Sequence of chain 36.F:
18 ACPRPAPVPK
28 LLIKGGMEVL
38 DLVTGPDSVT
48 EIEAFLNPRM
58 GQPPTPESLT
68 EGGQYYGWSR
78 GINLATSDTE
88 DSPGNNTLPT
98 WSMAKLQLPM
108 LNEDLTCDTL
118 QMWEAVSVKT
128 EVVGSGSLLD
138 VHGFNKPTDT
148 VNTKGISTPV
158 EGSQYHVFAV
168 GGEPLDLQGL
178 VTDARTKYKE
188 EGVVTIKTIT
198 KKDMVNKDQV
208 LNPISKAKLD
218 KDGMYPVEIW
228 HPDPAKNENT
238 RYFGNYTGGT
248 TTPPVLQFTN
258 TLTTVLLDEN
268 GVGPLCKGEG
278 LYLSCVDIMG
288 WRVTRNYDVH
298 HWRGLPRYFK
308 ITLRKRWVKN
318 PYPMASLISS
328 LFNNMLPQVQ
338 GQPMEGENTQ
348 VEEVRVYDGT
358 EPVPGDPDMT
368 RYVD

This protein binds this small molecule.
Small molecule (SMILES): CC(=O)N[C@H]1[C@H]([C@H](O)[C@H](O)CO)O[C@@](O[C@H]2[C@@H](O)[C@@H](CO)O[C@@H](O[C@H]3[C@H](O)[C@@H](O)[C@H](O)O[C@@H]3CO)[C@@H]2O)(C(=O)O)C[C@@H]1O

Sequence of chain 37.F:
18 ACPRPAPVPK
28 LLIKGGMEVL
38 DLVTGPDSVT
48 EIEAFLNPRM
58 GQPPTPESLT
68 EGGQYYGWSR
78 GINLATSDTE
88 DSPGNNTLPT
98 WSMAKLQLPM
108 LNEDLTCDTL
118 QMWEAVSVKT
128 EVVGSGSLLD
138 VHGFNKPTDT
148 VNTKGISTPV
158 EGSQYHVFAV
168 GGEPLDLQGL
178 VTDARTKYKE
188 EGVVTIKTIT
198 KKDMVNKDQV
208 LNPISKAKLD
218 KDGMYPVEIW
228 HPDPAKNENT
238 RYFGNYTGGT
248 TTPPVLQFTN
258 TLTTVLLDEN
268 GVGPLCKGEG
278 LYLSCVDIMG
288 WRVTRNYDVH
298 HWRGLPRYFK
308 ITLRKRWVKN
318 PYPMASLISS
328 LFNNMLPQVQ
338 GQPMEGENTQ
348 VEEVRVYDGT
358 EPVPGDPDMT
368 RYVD

Binding-site contacts:
Ligand atom O10 contacts residue THR291 of chain 37.F at 3.7 Å.
Ligand atom C4 contacts residue VAL296 of chain 37.F at 4.3 Å (hydrophobic).
Ligand atom C4 contacts residue TYR72 of chain 37.F at 3.5 Å (hydrophobic).
Ligand atom O8 contacts residue TYR72 of chain 37.F at 4.2 Å.
Ligand atom C4 contacts residue GLY78 of chain 37.F at 3.4 Å.
Ligand atom O4 contacts residue VAL296 of chain 37.F at 3.8 Å.
Ligand atom C5 contacts residue ASN93 of chain 37.F at 4.2 Å.
Ligand atom C6 contacts residue ASN93 of chain 37.F at 3.1 Å.
Ligand atom O10 contacts residue ASN293 of chain 37.F at 3.5 Å (h-bond).
Ligand atom C1 contacts residue TYR72 of chain 37.F at 3.8 Å (hydrophobic).
Ligand atom O4 contacts residue ASN80 of chain 37.F at 4.2 Å.
Ligand atom C3 contacts residue GLY78 of chain 37.F at 4.0 Å.
Ligand atom O3 contacts residue ASN80 of chain 37.F at 4.0 Å.
Ligand atom C6 contacts residue TYR72 of chain 37.F at 3.6 Å (hydrophobic).
Ligand atom C3 contacts residue ARG77 of chain 37.F at 3.9 Å.
Ligand atom C2 contacts residue GLY78 of chain 37.F at 4.2 Å.
Ligand atom O8 contacts residue ARG77 of chain 37.F at 3.9 Å.
Ligand atom C1 contacts residue ARG77 of chain 37.F at 3.5 Å.
Ligand atom O6 contacts residue ASN93 of chain 37.F at 2.9 Å (h-bond).
Ligand atom N5 contacts residue TYR72 of chain 37.F at 3.1 Å (h-bond).
Ligand atom O4 contacts residue TYR72 of chain 37.F at 4.3 Å.
Ligand atom O4 contacts residue GLY78 of chain 37.F at 3.1 Å.
Ligand atom C6 contacts residue THR94 of chain 37.F at 4.2 Å.
Ligand atom C3 contacts residue HIS298 of chain 37.F at 4.1 Å.
Ligand atom O1B contacts residue ARG77 of chain 37.F at 2.9 Å (salt-bridge).
Ligand atom C4 contacts residue HIS298 of chain 37.F at 4.1 Å.
Ligand atom C10 contacts residue TYR72 of chain 37.F at 4.1 Å (hydrophobic).
Ligand atom O4 contacts residue THR291 of chain 37.F at 3.3 Å.
Ligand atom O1B contacts residue TYR72 of chain 37.F at 4.1 Å.
Ligand atom O4 contacts residue HIS298 of chain 37.F at 3.1 Å (h-bond).
Ligand atom O1A contacts residue GLY78 of chain 37.F at 3.7 Å.
Ligand atom C7 contacts residue TYR72 of chain 37.F at 4.2 Å (hydrophobic).
Ligand atom C11 contacts residue ASP85 of chain 36.F at 3.7 Å.
Ligand atom C5 contacts residue TYR72 of chain 37.F at 3.6 Å (hydrophobic).
Ligand atom O1A contacts residue ARG77 of chain 37.F at 3.0 Å (salt-bridge).
Ligand atom O4 contacts residue ILE79 of chain 37.F at 3.5 Å (h-bond).
Ligand atom C3 contacts residue VAL296 of chain 37.F at 3.5 Å (hydrophobic).
Ligand atom O1A contacts residue TYR72 of chain 37.F at 3.2 Å.
Ligand atom C3 contacts residue GLY78 of chain 37.F at 4.2 Å.
Ligand atom O3 contacts residue GLY78 of chain 37.F at 3.7 Å.